Binding-site contacts:
Ligand atom O5 contacts residue TYR168 of chain 2.A at 3.1 Å (h-bond).
Ligand atom C7 contacts residue HIS337 of chain 2.A at 3.2 Å.
Ligand atom O7 contacts residue GLY305 of chain 2.A at 3.5 Å.
Ligand atom O7 contacts residue GLN281 of chain 2.A at 3.2 Å (h-bond).
Ligand atom O5 contacts residue ARG166 of chain 2.A at 3.2 Å (salt-bridge).
Ligand atom C8 contacts residue GLY306 of chain 2.A at 3.2 Å.
Ligand atom O5 contacts residue ASP307 of chain 2.A at 3.2 Å.
Ligand atom N2 contacts residue HIS337 of chain 2.A at 3.6 Å.
Ligand atom C7 contacts residue GLY306 of chain 2.A at 2.9 Å.
Ligand atom O1 contacts residue ARG166 of chain 2.A at 2.9 Å (salt-bridge).
Ligand atom C6 contacts residue TYR168 of chain 2.A at 3.6 Å (hydrophobic).
Ligand atom C5 contacts residue TYR168 of chain 2.A at 3.5 Å (hydrophobic).
Ligand atom O7 contacts residue GLY306 of chain 2.A at 2.9 Å (h-bond).
Ligand atom C1 contacts residue TYR278 of chain 2.A at 3.2 Å (hydrophobic).
Ligand atom C6 contacts residue TYR168 of chain 2.A at 3.5 Å (hydrophobic).
Ligand atom O1 contacts residue HIS337 of chain 2.A at 2.9 Å (h-bond).
Ligand atom C4 contacts residue TYR168 of chain 2.A at 3.5 Å (hydrophobic).
Ligand atom C8 contacts residue TYR169 of chain 2.A at 3.7 Å (hydrophobic).
Ligand atom C3 contacts residue GLY306 of chain 2.A at 3.8 Å.
Ligand atom O3 contacts residue GLN281 of chain 2.A at 3.1 Å (h-bond).
Ligand atom C8 contacts residue PHE249 of chain 2.A at 3.8 Å (hydrophobic).
Ligand atom N2 contacts residue GLY306 of chain 2.A at 3.3 Å (h-bond).
Ligand atom C1 contacts residue THR275 of chain 2.A at 3.8 Å.
Ligand atom O6A contacts residue TYR168 of chain 2.A at 2.6 Å (h-bond).
Ligand atom C8 contacts residue LEU276 of chain 2.A at 3.6 Å (hydrophobic).
Ligand atom C8 contacts residue TYR168 of chain 2.A at 3.7 Å (hydrophobic).
Ligand atom C8 contacts residue HIS337 of chain 2.A at 3.2 Å.
Ligand atom O7 contacts residue HIS337 of chain 2.A at 3.3 Å (h-bond).
Ligand atom C2 contacts residue TYR278 of chain 2.A at 3.4 Å (hydrophobic).
Ligand atom C3 contacts residue LEU276 of chain 2.A at 3.9 Å (hydrophobic).
Ligand atom O1 contacts residue SO41 of chain 2.K at 2.8 Å (h-bond).
Ligand atom C8 contacts residue GLY305 of chain 2.A at 3.8 Å.
Ligand atom O1 contacts residue TYR278 of chain 2.A at 3.1 Å (h-bond).
Ligand atom N2 contacts residue TYR168 of chain 2.A at 3.1 Å (h-bond).
Ligand atom C1 contacts residue HIS337 of chain 2.A at 3.9 Å.
Ligand atom C2 contacts residue HIS337 of chain 2.A at 3.9 Å.
Ligand atom O3 contacts residue GLY306 of chain 2.A at 2.8 Å (h-bond).
Ligand atom N2 contacts residue ARG166 of chain 2.A at 3.5 Å (salt-bridge).
Ligand atom C1 contacts residue ARG166 of chain 2.A at 3.6 Å.
Ligand atom C7 contacts residue TYR168 of chain 2.A at 3.9 Å (hydrophobic).

This small molecule binds to this protein.
Small molecule (SMILES): CC(=O)N[C@@H]1[C@H](O[C@H]2[C@@H](O)[C@@H](C)O[C@H](O[C@H]3[C@H](O)[C@H](NC(C)=O)[C@H](O)O[C@@H]3C(=O)O)[C@@H]2NC(C)=O)OC(C(=O)O)=C[C@@H]1O

Sequence of chain 2.A:
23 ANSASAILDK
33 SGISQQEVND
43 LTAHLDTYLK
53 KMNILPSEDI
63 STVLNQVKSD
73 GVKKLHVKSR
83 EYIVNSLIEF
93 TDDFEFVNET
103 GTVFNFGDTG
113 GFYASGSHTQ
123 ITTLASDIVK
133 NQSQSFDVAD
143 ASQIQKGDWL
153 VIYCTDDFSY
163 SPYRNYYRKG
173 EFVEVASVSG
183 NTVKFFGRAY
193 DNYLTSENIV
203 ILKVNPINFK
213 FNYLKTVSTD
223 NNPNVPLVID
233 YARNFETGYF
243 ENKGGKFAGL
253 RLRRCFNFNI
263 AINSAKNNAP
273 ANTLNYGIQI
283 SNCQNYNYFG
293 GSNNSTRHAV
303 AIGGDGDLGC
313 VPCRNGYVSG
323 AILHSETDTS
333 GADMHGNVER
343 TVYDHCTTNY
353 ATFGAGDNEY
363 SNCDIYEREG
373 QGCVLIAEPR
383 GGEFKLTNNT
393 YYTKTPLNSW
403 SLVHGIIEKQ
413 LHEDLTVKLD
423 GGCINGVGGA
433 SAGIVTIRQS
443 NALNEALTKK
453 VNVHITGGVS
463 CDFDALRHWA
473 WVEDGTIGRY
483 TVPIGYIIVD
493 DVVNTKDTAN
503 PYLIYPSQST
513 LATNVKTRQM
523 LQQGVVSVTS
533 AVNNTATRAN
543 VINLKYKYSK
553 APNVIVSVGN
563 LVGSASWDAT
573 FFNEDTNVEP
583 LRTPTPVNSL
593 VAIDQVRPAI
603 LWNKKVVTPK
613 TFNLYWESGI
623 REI